A small-molecule ligand and the protein it binds are described below.
Small molecule (SMILES): C=CC1=C(C)/C(=C/c2[nH]c(/C=C3\N=C(/C=C4\NC(=O)C(C)=C4C=C)C(C)=C3CCC(=O)O)c(CCC(=O)O)c2C)NC1=O

Binding-site contacts:
Ligand atom C2C contacts residue CYS84 of chain 2.A at 3.1 Å (hydrophobic).
Ligand atom CBC contacts residue TYR129 of chain 2.A at 3.3 Å (hydrophobic).
Ligand atom O1D contacts residue ARG57 of chain 1.B at 3.1 Å (salt-bridge).
Ligand atom C4C contacts residue CYS84 of chain 2.A at 3.5 Å (hydrophobic).
Ligand atom OC contacts residue ALA75 of chain 2.A at 2.7 Å (h-bond).
Ligand atom CAB contacts residue TYR110 of chain 2.A at 3.3 Å (hydrophobic).
Ligand atom NC contacts residue GLN73 of chain 2.A at 3.0 Å (h-bond).
Ligand atom CGD contacts residue SER72 of chain 2.A at 3.2 Å.
Ligand atom C3C contacts residue CYS84 of chain 2.A at 2.7 Å (hydrophobic).
Ligand atom NB contacts residue ASN76 of chain 1.B at 3.3 Å (h-bond).
Ligand atom OB contacts residue THR75 of chain 1.B at 3.0 Å (h-bond).
Ligand atom C2B contacts residue ASN76 of chain 1.B at 3.5 Å.
Ligand atom C1A contacts residue ARG86 of chain 2.A at 3.1 Å.
Ligand atom CBC contacts residue CYS84 of chain 2.A at 2.8 Å (hydrophobic).
Ligand atom CMC contacts residue TRP128 of chain 2.A at 3.1 Å (hydrophobic).
Ligand atom CBD contacts residue SER72 of chain 2.A at 3.0 Å.
Ligand atom CMD contacts residue GLN73 of chain 2.A at 3.3 Å.
Ligand atom CHB contacts residue ASP87 of chain 2.A at 3.5 Å.
Ligand atom C4A contacts residue ARG86 of chain 2.A at 3.3 Å.
Ligand atom C3C contacts residue TRP128 of chain 2.A at 3.4 Å (hydrophobic).
Ligand atom O1D contacts residue SER72 of chain 2.A at 2.8 Å (h-bond).
Ligand atom C4B contacts residue ASN76 of chain 1.B at 3.4 Å.
Ligand atom CGA contacts residue LYS83 of chain 2.A at 3.5 Å.
Ligand atom CAD contacts residue SER72 of chain 2.A at 3.5 Å.
Ligand atom NA contacts residue ASP87 of chain 2.A at 2.8 Å (salt-bridge).
Ligand atom CMA contacts residue ILE118 of chain 2.A at 3.5 Å (hydrophobic).
Ligand atom ND contacts residue ASP87 of chain 2.A at 2.8 Å (salt-bridge).
Ligand atom C3B contacts residue ASN76 of chain 1.B at 3.5 Å.
Ligand atom O1A contacts residue LYS83 of chain 2.A at 3.5 Å (salt-bridge).
Ligand atom OC contacts residue TYR74 of chain 2.A at 3.3 Å.
Ligand atom ND contacts residue LEU124 of chain 2.A at 3.5 Å.
Ligand atom NA contacts residue ARG86 of chain 2.A at 2.9 Å (salt-bridge).
Ligand atom CMD contacts residue SER72 of chain 2.A at 3.3 Å.
Ligand atom O2A contacts residue LYS83 of chain 2.A at 2.7 Å (salt-bridge).
Ligand atom O1A contacts residue ARG86 of chain 2.A at 2.8 Å (salt-bridge).
Ligand atom CBB contacts residue TYR110 of chain 2.A at 3.5 Å (hydrophobic).
Ligand atom CAC contacts residue CYS84 of chain 2.A at 1.8 Å (hydrophobic).
Ligand atom C1B contacts residue ASN76 of chain 1.B at 3.4 Å.
Ligand atom CHD contacts residue TYR129 of chain 2.A at 3.3 Å (hydrophobic).
Ligand atom OC contacts residue THR66 of chain 2.A at 3.5 Å.

Sequence of chain 1.B:
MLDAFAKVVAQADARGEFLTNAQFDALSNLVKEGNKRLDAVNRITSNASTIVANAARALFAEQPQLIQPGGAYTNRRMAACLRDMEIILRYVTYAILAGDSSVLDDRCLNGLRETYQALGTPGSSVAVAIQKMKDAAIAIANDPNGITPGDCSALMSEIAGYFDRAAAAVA

Sequence of chain 2.A:
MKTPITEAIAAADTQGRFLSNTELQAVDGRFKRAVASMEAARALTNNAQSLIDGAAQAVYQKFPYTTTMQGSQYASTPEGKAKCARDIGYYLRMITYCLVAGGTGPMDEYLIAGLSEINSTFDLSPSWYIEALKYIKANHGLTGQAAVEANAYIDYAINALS